Sequence of chain 2.A:
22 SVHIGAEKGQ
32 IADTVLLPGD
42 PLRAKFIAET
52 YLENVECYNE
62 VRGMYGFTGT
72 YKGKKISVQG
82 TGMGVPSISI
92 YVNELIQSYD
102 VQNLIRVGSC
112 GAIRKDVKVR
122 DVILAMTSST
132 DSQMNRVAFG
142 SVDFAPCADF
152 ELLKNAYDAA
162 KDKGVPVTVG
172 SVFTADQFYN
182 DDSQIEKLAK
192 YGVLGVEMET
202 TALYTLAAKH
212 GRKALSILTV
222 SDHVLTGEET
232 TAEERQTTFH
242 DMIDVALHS

Binding-site contacts:
Ligand atom N9 contacts residue SER110 of chain 2.B at 3.7 Å.
Ligand atom C2' contacts residue GLU200 of chain 2.B at 3.6 Å.
Ligand atom N6 contacts residue ASP223 of chain 2.B at 3.3 Å (salt-bridge).
Ligand atom O5' contacts residue ARG63 of chain 2.A at 3.5 Å (salt-bridge).
Ligand atom C2 contacts residue VAL197 of chain 2.B at 3.8 Å (hydrophobic).
Ligand atom C5 contacts residue VAL197 of chain 2.B at 3.8 Å (hydrophobic).
Ligand atom N1 contacts residue VAL197 of chain 2.B at 3.7 Å.
Ligand atom C6 contacts residue VAL197 of chain 2.B at 3.8 Å (hydrophobic).
Ligand atom C5' contacts residue HIS24 of chain 2.A at 3.6 Å.
Ligand atom C5' contacts residue PHE179 of chain 2.B at 3.7 Å (hydrophobic).
Ligand atom C8 contacts residue SER222 of chain 2.B at 3.3 Å.
Ligand atom N7 contacts residue SER222 of chain 2.B at 2.7 Å (h-bond).
Ligand atom C3' contacts residue GLU200 of chain 2.B at 3.6 Å.
Ligand atom N3 contacts residue PHE179 of chain 2.B at 3.5 Å.
Ligand atom O2' contacts residue MET199 of chain 2.B at 3.6 Å.
Ligand atom O2' contacts residue GLU198 of chain 2.B at 3.4 Å.
Ligand atom N1 contacts residue PHE179 of chain 2.B at 3.4 Å.
Ligand atom N6 contacts residue VAL225 of chain 2.B at 3.6 Å.
Ligand atom F contacts residue MET199 of chain 2.B at 3.6 Å.
Ligand atom C4' contacts residue ARG63 of chain 2.A at 3.5 Å.
Ligand atom C6 contacts residue PHE179 of chain 2.B at 3.6 Å (hydrophobic).
Ligand atom N6 contacts residue GLY112 of chain 2.B at 3.5 Å.
Ligand atom N7 contacts residue CYS111 of chain 2.B at 3.6 Å.
Ligand atom O3' contacts residue GLU200 of chain 2.B at 2.8 Å (salt-bridge).
Ligand atom C2 contacts residue PHE179 of chain 2.B at 3.3 Å (hydrophobic).
Ligand atom O4' contacts residue ARG63 of chain 2.A at 3.7 Å.
Ligand atom C4 contacts residue VAL197 of chain 2.B at 3.8 Å (hydrophobic).
Ligand atom N3 contacts residue VAL197 of chain 2.B at 3.8 Å.
Ligand atom O5' contacts residue HIS24 of chain 2.A at 2.6 Å (h-bond).
Ligand atom F contacts residue VAL197 of chain 2.B at 3.5 Å.
Ligand atom F contacts residue PHE179 of chain 2.B at 3.3 Å.
Ligand atom C5 contacts residue GLY112 of chain 2.B at 3.8 Å.
Ligand atom O5' contacts residue PHE179 of chain 2.B at 3.6 Å.
Ligand atom O2' contacts residue GLU200 of chain 2.B at 2.5 Å (salt-bridge).
Ligand atom N3 contacts residue GLU198 of chain 2.B at 3.7 Å.
Ligand atom O2' contacts residue ARG107 of chain 2.B at 3.0 Å (salt-bridge).
Ligand atom N7 contacts residue GLY112 of chain 2.B at 3.6 Å.
Ligand atom C4 contacts residue PHE179 of chain 2.B at 3.7 Å (hydrophobic).
Ligand atom C8 contacts residue SER110 of chain 2.B at 3.4 Å.
Ligand atom C1' contacts residue SER110 of chain 2.B at 3.5 Å.

The small molecule below binds the protein below.
Small molecule (SMILES): Nc1nc(F)nc2c1ncn2[C@@H]1O[C@H](CO)[C@@H](O)[C@H]1O

Sequence of chain 2.B:
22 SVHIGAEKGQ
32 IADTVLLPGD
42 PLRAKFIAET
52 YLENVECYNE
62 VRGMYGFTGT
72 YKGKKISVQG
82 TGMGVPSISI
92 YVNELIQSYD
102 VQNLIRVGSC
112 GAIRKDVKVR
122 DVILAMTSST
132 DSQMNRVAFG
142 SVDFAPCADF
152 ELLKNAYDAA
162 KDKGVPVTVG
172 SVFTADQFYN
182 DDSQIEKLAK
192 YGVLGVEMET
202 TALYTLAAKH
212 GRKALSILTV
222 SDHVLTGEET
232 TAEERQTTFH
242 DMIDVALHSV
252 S